Sequence of chain 1.B:
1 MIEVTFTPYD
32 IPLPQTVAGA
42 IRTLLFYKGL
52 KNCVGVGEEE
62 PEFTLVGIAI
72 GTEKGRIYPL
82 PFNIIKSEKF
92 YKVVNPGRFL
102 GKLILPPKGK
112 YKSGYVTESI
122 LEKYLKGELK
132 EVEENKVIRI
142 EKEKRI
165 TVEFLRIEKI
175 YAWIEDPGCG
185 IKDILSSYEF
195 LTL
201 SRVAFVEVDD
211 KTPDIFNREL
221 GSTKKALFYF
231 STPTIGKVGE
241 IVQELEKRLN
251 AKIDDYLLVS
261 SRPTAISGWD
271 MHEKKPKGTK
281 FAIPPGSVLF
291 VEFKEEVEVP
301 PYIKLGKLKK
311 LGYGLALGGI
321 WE

This small molecule binds to this protein.
Small molecule (SMILES): Nc1ncnc2c1ncn2[C@@H]1O[C@H](CO)[C@@H](OP(=O)(O)O)[C@H]1O

Binding-site contacts:
Ligand atom C4 contacts residue TYR475 of chain 1.A at 3.4 Å (hydrophobic).
Ligand atom O2P contacts residue LYS107 of chain 1.A at 4.0 Å.
Ligand atom C2' contacts residue TYR475 of chain 1.A at 4.0 Å (hydrophobic).
Ligand atom C6 contacts residue TYR475 of chain 1.A at 3.5 Å (hydrophobic).
Ligand atom C8 contacts residue ASN106 of chain 1.A at 3.4 Å.
Ligand atom C1' contacts residue GLN36 of chain 1.A at 3.8 Å.
Ligand atom O3P contacts residue LYS107 of chain 1.A at 3.6 Å.
Ligand atom C5 contacts residue TYR475 of chain 1.A at 3.4 Å (hydrophobic).
Ligand atom N6 contacts residue SER52 of chain 1.A at 3.2 Å (h-bond).
Ligand atom C2' contacts residue ASP480 of chain 1.A at 3.2 Å.
Ligand atom O2' contacts residue ASP480 of chain 1.A at 2.4 Å (salt-bridge).
Ligand atom O4' contacts residue GLN36 of chain 1.A at 2.9 Å (h-bond).
Ligand atom N6 contacts residue TYR475 of chain 1.A at 3.8 Å.
Ligand atom N1 contacts residue TYR475 of chain 1.A at 3.5 Å.
Ligand atom N9 contacts residue VAL35 of chain 1.A at 3.8 Å.
Ligand atom C4 contacts residue VAL35 of chain 1.A at 3.8 Å (hydrophobic).
Ligand atom C5 contacts residue VAL35 of chain 1.A at 3.9 Å (hydrophobic).
Ligand atom C5' contacts residue GLN36 of chain 1.A at 3.7 Å.
Ligand atom C2 contacts residue ILE39 of chain 1.A at 3.2 Å (hydrophobic).
Ligand atom C1' contacts residue ASP480 of chain 1.A at 4.0 Å.
Ligand atom C4' contacts residue GLN36 of chain 1.A at 3.5 Å.
Ligand atom C2 contacts residue SER52 of chain 1.A at 3.4 Å.
Ligand atom O4' contacts residue VAL35 of chain 1.A at 3.5 Å.
Ligand atom O3P contacts residue ASN106 of chain 1.A at 3.4 Å (h-bond).
Ligand atom O1P contacts residue LYS111 of chain 1.B at 3.0 Å (salt-bridge).
Ligand atom O5' contacts residue VAL35 of chain 1.A at 3.8 Å.
Ligand atom N6 contacts residue LEU55 of chain 1.A at 3.5 Å.
Ligand atom N7 contacts residue VAL35 of chain 1.A at 4.0 Å.
Ligand atom C8 contacts residue VAL35 of chain 1.A at 3.9 Å (hydrophobic).
Ligand atom N1 contacts residue ILE39 of chain 1.A at 3.5 Å.
Ligand atom N7 contacts residue TYR475 of chain 1.A at 3.6 Å.
Ligand atom N9 contacts residue TYR475 of chain 1.A at 3.5 Å (h-bond).
Ligand atom C6 contacts residue SER52 of chain 1.A at 3.7 Å.
Ligand atom N3 contacts residue ILE39 of chain 1.A at 3.8 Å.
Ligand atom N1 contacts residue SER52 of chain 1.A at 2.7 Å (h-bond).
Ligand atom N7 contacts residue ASN106 of chain 1.A at 3.9 Å.
Ligand atom C8 contacts residue TYR475 of chain 1.A at 3.3 Å (hydrophobic).
Ligand atom N3 contacts residue TYR475 of chain 1.A at 3.5 Å.
Ligand atom C2 contacts residue TYR475 of chain 1.A at 3.5 Å (hydrophobic).
Ligand atom N6 contacts residue SER56 of chain 1.A at 3.8 Å.

Sequence of chain 1.A:
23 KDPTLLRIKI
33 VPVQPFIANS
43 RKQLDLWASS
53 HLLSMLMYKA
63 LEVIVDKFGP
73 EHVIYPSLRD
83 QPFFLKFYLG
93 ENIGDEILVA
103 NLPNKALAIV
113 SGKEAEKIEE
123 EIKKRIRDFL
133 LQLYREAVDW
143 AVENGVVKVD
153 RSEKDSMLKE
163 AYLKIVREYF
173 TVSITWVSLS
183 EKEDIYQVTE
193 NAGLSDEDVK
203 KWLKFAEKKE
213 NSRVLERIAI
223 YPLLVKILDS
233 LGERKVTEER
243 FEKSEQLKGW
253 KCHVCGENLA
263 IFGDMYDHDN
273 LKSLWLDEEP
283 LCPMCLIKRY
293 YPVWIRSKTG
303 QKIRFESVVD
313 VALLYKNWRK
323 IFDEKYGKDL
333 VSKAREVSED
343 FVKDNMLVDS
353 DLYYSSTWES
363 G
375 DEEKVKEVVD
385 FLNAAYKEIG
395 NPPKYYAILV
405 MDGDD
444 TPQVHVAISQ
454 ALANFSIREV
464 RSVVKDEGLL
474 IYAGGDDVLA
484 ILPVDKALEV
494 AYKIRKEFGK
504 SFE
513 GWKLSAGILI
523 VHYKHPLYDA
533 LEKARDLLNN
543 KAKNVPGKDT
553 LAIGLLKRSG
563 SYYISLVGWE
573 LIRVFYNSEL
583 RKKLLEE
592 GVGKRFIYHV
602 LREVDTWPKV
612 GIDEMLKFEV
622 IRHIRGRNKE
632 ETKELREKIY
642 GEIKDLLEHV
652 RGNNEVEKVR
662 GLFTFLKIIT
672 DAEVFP